Binding-site contacts:
Ligand atom C40 contacts residue IMP1 of chain 2.N at 3.1 Å.
Ligand atom C25 contacts residue GLY360 of chain 1.A at 3.5 Å.
Ligand atom N4 contacts residue ALA167 of chain 2.B at 3.6 Å.
Ligand atom N3 contacts residue MET305 of chain 2.B at 3.8 Å.
Ligand atom C10 contacts residue MET311 of chain 2.B at 3.3 Å (hydrophobic).
Ligand atom N3 contacts residue EDO1 of chain 2.V at 3.7 Å.
Ligand atom C26 contacts residue VAL46 of chain 1.A at 3.8 Å (hydrophobic).
Ligand atom C4 contacts residue GLU332 of chain 2.B at 3.6 Å.
Ligand atom N42 contacts residue GLU332 of chain 2.B at 3.6 Å.
Ligand atom C2 contacts residue GLU332 of chain 2.B at 3.7 Å.
Ligand atom O contacts residue ALA167 of chain 2.B at 3.5 Å.
Ligand atom N42 contacts residue ALA167 of chain 2.B at 3.4 Å.
Ligand atom C13 contacts residue ALA167 of chain 2.B at 3.5 Å (hydrophobic).
Ligand atom C3 contacts residue MET311 of chain 2.B at 3.7 Å (hydrophobic).
Ligand atom C25 contacts residue HIS168 of chain 2.B at 3.9 Å.
Ligand atom C5 contacts residue SER357 of chain 1.A at 3.7 Å.
Ligand atom C41 contacts residue GLU332 of chain 2.B at 3.6 Å.
Ligand atom C6 contacts residue GLY306 of chain 2.B at 3.7 Å.
Ligand atom C40 contacts residue ACY1 of chain 2.S at 3.4 Å.
Ligand atom C9 contacts residue MET311 of chain 2.B at 3.6 Å (hydrophobic).
Ligand atom C1 contacts residue MET311 of chain 2.B at 3.3 Å (hydrophobic).
Ligand atom C11 contacts residue MET311 of chain 2.B at 3.7 Å (hydrophobic).
Ligand atom C2 contacts residue TYR361 of chain 1.A at 3.4 Å (hydrophobic).
Ligand atom C2 contacts residue SER357 of chain 1.A at 3.5 Å.
Ligand atom C13 contacts residue GLU332 of chain 2.B at 3.5 Å.
Ligand atom C17 contacts residue GLU332 of chain 2.B at 3.4 Å.
Ligand atom C41 contacts residue IMP1 of chain 2.N at 3.5 Å.
Ligand atom C39 contacts residue ACY1 of chain 2.S at 3.1 Å.
Ligand atom N3 contacts residue GLY306 of chain 2.B at 3.5 Å.
Ligand atom O contacts residue EDO1 of chain 2.V at 3.2 Å.
Ligand atom C41 contacts residue ALA167 of chain 2.B at 3.5 Å (hydrophobic).
Ligand atom C41 contacts residue THR224 of chain 2.B at 3.5 Å.
Ligand atom C4 contacts residue ALA167 of chain 2.B at 3.8 Å (hydrophobic).
Ligand atom N1 contacts residue MET311 of chain 2.B at 3.8 Å.
Ligand atom O contacts residue LEU329 of chain 2.B at 3.8 Å.
Ligand atom C14 contacts residue MET311 of chain 2.B at 3.5 Å (hydrophobic).
Ligand atom C12 contacts residue ALA167 of chain 2.B at 3.9 Å (hydrophobic).
Ligand atom C1 contacts residue LEU329 of chain 2.B at 3.6 Å (hydrophobic).
Ligand atom C39 contacts residue IMP1 of chain 2.N at 3.5 Å.
Ligand atom N4 contacts residue GLU332 of chain 2.B at 2.7 Å (salt-bridge).

Sequence of chain 2.B:
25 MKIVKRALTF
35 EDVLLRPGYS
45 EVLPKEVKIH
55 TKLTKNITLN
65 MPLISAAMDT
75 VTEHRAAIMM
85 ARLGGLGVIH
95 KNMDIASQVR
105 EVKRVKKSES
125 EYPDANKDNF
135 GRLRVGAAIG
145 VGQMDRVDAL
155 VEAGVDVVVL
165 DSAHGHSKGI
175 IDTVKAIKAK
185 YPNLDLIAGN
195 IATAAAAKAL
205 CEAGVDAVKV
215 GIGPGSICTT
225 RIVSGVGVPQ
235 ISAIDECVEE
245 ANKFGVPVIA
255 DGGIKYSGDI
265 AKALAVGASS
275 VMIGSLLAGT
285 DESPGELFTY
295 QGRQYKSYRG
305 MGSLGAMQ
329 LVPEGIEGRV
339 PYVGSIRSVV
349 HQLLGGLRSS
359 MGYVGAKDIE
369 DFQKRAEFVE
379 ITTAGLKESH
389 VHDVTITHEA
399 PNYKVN

This small molecule binds to this protein.
Small molecule (SMILES): O=C(Cn1c(-c2ccccn2)nc2ccccc21)Nc1ccc2ccccc2c1

Sequence of chain 1.A:
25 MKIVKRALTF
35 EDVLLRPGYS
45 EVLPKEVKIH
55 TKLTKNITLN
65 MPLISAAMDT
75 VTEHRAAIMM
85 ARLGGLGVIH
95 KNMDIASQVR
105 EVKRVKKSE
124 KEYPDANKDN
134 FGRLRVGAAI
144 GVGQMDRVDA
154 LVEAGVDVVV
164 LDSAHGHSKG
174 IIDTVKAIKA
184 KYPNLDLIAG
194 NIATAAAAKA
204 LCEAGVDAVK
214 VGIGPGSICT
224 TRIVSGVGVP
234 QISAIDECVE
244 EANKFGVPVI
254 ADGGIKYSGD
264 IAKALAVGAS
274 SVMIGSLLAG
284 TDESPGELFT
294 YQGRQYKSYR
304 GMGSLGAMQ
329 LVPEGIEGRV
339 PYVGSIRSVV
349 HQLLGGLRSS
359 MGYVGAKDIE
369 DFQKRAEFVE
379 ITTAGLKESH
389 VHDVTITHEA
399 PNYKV